Sequence of chain 5.C:
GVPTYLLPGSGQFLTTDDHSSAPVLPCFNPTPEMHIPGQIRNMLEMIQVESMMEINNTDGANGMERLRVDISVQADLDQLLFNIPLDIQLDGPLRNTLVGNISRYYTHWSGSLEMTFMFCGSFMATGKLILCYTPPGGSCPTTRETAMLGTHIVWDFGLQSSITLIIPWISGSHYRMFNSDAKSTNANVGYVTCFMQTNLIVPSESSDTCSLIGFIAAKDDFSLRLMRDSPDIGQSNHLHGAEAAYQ

A small-molecule ligand and the protein it binds are described below.
Small molecule (SMILES): CC(=O)N[C@H]1[C@H]([C@H](O)[C@H](O)CO)O[C@@](OC[C@H]2O[C@@H](O[C@H]3[C@H](O)[C@@H](O)[C@H](O)O[C@@H]3CO)[C@H](O)[C@@H](O)[C@H]2O)(C(=O)O)C[C@@H]1O

Sequence of chain 5.A:
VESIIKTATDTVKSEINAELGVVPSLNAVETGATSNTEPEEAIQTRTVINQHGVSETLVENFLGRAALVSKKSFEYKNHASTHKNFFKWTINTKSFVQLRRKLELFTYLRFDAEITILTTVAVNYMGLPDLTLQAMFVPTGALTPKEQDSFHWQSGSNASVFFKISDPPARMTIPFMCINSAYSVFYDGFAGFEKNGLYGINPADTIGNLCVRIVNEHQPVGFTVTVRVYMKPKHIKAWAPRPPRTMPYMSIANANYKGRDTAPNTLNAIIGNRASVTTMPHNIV

Binding-site contacts:
Ligand atom O6 contacts residue PRO274 of chain 5.A at 3.7 Å.
Ligand atom O4 contacts residue PRO231 of chain 5.C at 3.8 Å.
Ligand atom C3 contacts residue ASP232 of chain 5.C at 4.0 Å.
Ligand atom O4 contacts residue ASN275 of chain 5.A at 3.0 Å (h-bond).
Ligand atom O3 contacts residue GLY282 of chain 5.A at 3.4 Å.
Ligand atom N5 contacts residue ASN275 of chain 5.A at 3.6 Å (h-bond).
Ligand atom O3 contacts residue ASP91 of chain 5.C at 4.0 Å.
Ligand atom C5 contacts residue PRO231 of chain 5.C at 3.7 Å (hydrophobic).
Ligand atom C4 contacts residue ASN275 of chain 5.A at 3.8 Å.
Ligand atom C11 contacts residue ILE233 of chain 5.C at 3.8 Å (hydrophobic).
Ligand atom C5 contacts residue PRO274 of chain 5.A at 4.0 Å (hydrophobic).
Ligand atom O3 contacts residue PRO274 of chain 5.A at 3.8 Å.
Ligand atom C3 contacts residue ARG104 of chain 5.C at 3.8 Å.
Ligand atom C10 contacts residue ASN275 of chain 5.A at 3.3 Å.
Ligand atom C11 contacts residue GLY234 of chain 5.C at 3.8 Å.
Ligand atom C11 contacts residue PRO231 of chain 5.C at 3.7 Å (hydrophobic).
Ligand atom C4 contacts residue ARG104 of chain 5.C at 3.9 Å.
Ligand atom C5 contacts residue ASN275 of chain 5.A at 3.6 Å.
Ligand atom O10 contacts residue ASN275 of chain 5.A at 2.9 Å (h-bond).
Ligand atom O4 contacts residue ASP232 of chain 5.C at 2.7 Å (salt-bridge).
Ligand atom O7 contacts residue ARG270 of chain 5.A at 3.8 Å.
Ligand atom C6 contacts residue ASP91 of chain 5.C at 3.8 Å.
Ligand atom O4 contacts residue ARG95 of chain 5.C at 3.6 Å (salt-bridge).
Ligand atom C4 contacts residue ASP232 of chain 5.C at 3.5 Å.
Ligand atom O1B contacts residue ARG104 of chain 5.C at 2.8 Å (salt-bridge).
Ligand atom C10 contacts residue PRO231 of chain 5.C at 3.8 Å (hydrophobic).
Ligand atom C11 contacts residue ASP232 of chain 5.C at 3.8 Å.
Ligand atom C4 contacts residue PRO231 of chain 5.C at 3.5 Å (hydrophobic).
Ligand atom C3 contacts residue PRO274 of chain 5.A at 4.1 Å (hydrophobic).
Ligand atom C4 contacts residue PRO274 of chain 5.A at 4.0 Å (hydrophobic).
Ligand atom C3 contacts residue PRO274 of chain 5.A at 3.8 Å (hydrophobic).
Ligand atom O10 contacts residue ARG270 of chain 5.A at 3.3 Å.
Ligand atom C4 contacts residue ASP91 of chain 5.C at 3.2 Å.
Ligand atom N5 contacts residue PRO231 of chain 5.C at 2.9 Å (h-bond).
Ligand atom C1 contacts residue ARG104 of chain 5.C at 3.6 Å.
Ligand atom O6 contacts residue ASP91 of chain 5.C at 3.1 Å.
Ligand atom O4 contacts residue ASP91 of chain 5.C at 2.7 Å (salt-bridge).
Ligand atom N5 contacts residue ASP232 of chain 5.C at 4.1 Å.
Ligand atom O7 contacts residue PRO274 of chain 5.A at 3.4 Å.
Ligand atom C3 contacts residue ARG95 of chain 5.C at 3.9 Å.